Binding-site contacts:
Ligand atom CB contacts residue THR73 of chain 1.A at 3.4 Å.
Ligand atom SG contacts residue LYS66 of chain 1.A at 3.5 Å (salt-bridge).
Ligand atom CE contacts residue GLN155 of chain 1.A at 3.3 Å.
Ligand atom N contacts residue TYR7 of chain 1.A at 2.8 Å (h-bond).
Ligand atom CG1 contacts residue GLU63 of chain 1.A at 3.5 Å.
Ligand atom CB contacts residue ASP77 of chain 1.A at 3.4 Å.
Ligand atom CB contacts residue TYR99 of chain 1.A at 3.4 Å (hydrophobic).
Ligand atom CD1 contacts residue VAL152 of chain 1.A at 3.6 Å (hydrophobic).
Ligand atom N contacts residue TYR99 of chain 1.A at 3.0 Å (h-bond).
Ligand atom SD contacts residue GLN155 of chain 1.A at 3.5 Å (h-bond).
Ligand atom O contacts residue TYR159 of chain 1.A at 2.6 Å (h-bond).
Ligand atom C contacts residue ASP77 of chain 1.A at 3.6 Å.
Ligand atom CA contacts residue LYS66 of chain 1.A at 3.4 Å.
Ligand atom CA contacts residue ASP77 of chain 1.A at 3.3 Å.
Ligand atom N contacts residue GLU63 of chain 1.A at 3.0 Å (salt-bridge).
Ligand atom CG contacts residue VAL152 of chain 1.A at 3.5 Å (hydrophobic).
Ligand atom OXT contacts residue LYS146 of chain 1.A at 3.2 Å (salt-bridge).
Ligand atom O contacts residue THR73 of chain 1.A at 3.5 Å.
Ligand atom CZ2 contacts residue GLN155 of chain 1.A at 3.2 Å.
Ligand atom SG contacts residue THR73 of chain 1.A at 3.5 Å (h-bond).
Ligand atom N contacts residue TYR171 of chain 1.A at 2.7 Å (h-bond).
Ligand atom CA contacts residue TYR171 of chain 1.A at 3.6 Å (hydrophobic).
Ligand atom O contacts residue LYS146 of chain 1.A at 3.1 Å (salt-bridge).
Ligand atom CG contacts residue TYR159 of chain 1.A at 3.6 Å (hydrophobic).
Ligand atom O contacts residue TRP147 of chain 1.A at 2.9 Å (h-bond).
Ligand atom O contacts residue THR143 of chain 1.A at 2.8 Å (h-bond).
Ligand atom OG1 contacts residue VAL76 of chain 1.A at 3.3 Å.
Ligand atom CG2 contacts residue LYS146 of chain 1.A at 3.1 Å.
Ligand atom O contacts residue HIS70 of chain 1.A at 3.0 Å.
Ligand atom N contacts residue ASP77 of chain 1.A at 2.9 Å (salt-bridge).
Ligand atom CB contacts residue TRP167 of chain 1.A at 3.5 Å (hydrophobic).
Ligand atom O contacts residue TYR84 of chain 1.A at 2.8 Å (h-bond).
Ligand atom O contacts residue LYS66 of chain 1.A at 2.8 Å (salt-bridge).
Ligand atom CD1 contacts residue VAL67 of chain 1.A at 3.5 Å (hydrophobic).
Ligand atom OG1 contacts residue ASP77 of chain 1.A at 2.5 Å (salt-bridge).
Ligand atom CA contacts residue GLU63 of chain 1.A at 3.5 Å.
Ligand atom CD1 contacts residue LYS66 of chain 1.A at 3.4 Å.
Ligand atom ND2 contacts residue LEU156 of chain 1.A at 3.1 Å.
Ligand atom CB contacts residue THR143 of chain 1.A at 3.5 Å.
Ligand atom CG2 contacts residue TYR7 of chain 1.A at 3.1 Å (hydrophobic).

Sequence of chain 1.A:
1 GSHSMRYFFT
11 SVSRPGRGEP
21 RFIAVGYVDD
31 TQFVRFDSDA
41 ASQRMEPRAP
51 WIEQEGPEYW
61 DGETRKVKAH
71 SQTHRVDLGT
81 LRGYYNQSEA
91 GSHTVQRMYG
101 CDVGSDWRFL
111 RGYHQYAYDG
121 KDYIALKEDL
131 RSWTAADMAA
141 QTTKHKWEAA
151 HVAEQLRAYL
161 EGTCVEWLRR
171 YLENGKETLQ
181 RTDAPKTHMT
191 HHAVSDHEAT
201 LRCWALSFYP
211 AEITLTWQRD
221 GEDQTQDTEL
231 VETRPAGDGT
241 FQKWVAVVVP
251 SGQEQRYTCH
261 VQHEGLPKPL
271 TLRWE

The small molecule below binds the protein below.
Small molecule (SMILES): CC[C@H](C)[C@H](NC(=O)[C@@H](N)CS)C(=O)N[C@@H](CC(N)=O)C(=O)NCC(=O)N[C@@H](CCSC)C(=O)N[C@@H](CS)C(=O)N[C@@H](CC1=c2ccccc2=NC1)C(=O)N[C@H](C(=O)N[C@H](C(=O)O)C(C)C)[C@@H](C)O